Sequence of chain 1.B:
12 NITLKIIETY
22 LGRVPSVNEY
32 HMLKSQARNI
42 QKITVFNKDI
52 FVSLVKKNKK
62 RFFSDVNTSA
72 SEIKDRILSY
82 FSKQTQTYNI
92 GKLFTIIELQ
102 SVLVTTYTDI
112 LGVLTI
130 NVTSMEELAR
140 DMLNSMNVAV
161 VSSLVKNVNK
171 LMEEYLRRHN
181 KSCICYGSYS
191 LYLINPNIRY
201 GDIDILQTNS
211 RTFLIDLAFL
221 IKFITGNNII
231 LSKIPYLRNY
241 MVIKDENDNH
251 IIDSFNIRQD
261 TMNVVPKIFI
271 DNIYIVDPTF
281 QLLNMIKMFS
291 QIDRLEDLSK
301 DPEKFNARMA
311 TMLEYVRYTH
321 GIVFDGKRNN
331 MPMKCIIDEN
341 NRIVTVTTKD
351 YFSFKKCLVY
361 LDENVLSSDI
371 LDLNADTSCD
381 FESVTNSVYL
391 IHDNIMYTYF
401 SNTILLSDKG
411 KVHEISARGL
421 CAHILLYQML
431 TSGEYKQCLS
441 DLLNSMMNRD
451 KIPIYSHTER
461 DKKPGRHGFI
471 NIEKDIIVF

This protein binds this small molecule.
Small molecule (SMILES): Nc1ncnc2c1ncn2[C@@H]1O[C@H](CO[P](=O)(O)O[P](=O)(O)OP(=O)(O)O)C[C@H]1O

Binding-site contacts:
Ligand atom O1G contacts residue LYS304 of chain 1.B at 3.0 Å (salt-bridge).
Ligand atom N3 contacts residue MET288 of chain 1.B at 3.8 Å.
Ligand atom PG contacts residue SER188 of chain 1.B at 3.7 Å.
Ligand atom O1A contacts residue ASP204 of chain 1.B at 3.6 Å (salt-bridge).
Ligand atom PB contacts residue CA1 of chain 1.H at 3.6 Å.
Ligand atom C5 contacts residue MET288 of chain 1.B at 3.6 Å (hydrophobic).
Ligand atom O2G contacts residue ARG308 of chain 1.B at 2.8 Å (salt-bridge).
Ligand atom O2G contacts residue GLY201 of chain 1.B at 3.2 Å (h-bond).
Ligand atom O2G contacts residue TYR200 of chain 1.B at 3.8 Å.
Ligand atom C6 contacts residue ASN402 of chain 1.B at 3.8 Å.
Ligand atom O1B contacts residue ASP204 of chain 1.B at 3.2 Å (salt-bridge).
Ligand atom O1B contacts residue SER188 of chain 1.B at 3.3 Å (h-bond).
Ligand atom PG contacts residue CA1 of chain 1.H at 3.7 Å.
Ligand atom O1B contacts residue CA1 of chain 1.H at 2.4 Å.
Ligand atom N6 contacts residue ARG460 of chain 1.B at 3.7 Å.
Ligand atom O4' contacts residue TYR186 of chain 1.B at 3.8 Å.
Ligand atom O1A contacts residue CA1 of chain 1.H at 2.3 Å.
Ligand atom O2' contacts residue ASN284 of chain 1.B at 3.2 Å.
Ligand atom O2A contacts residue ARG294 of chain 1.B at 2.9 Å (salt-bridge).
Ligand atom C2 contacts residue ASN284 of chain 1.B at 3.5 Å.
Ligand atom O3B contacts residue LYS304 of chain 1.B at 3.1 Å (salt-bridge).
Ligand atom PA contacts residue CA1 of chain 1.H at 3.6 Å.
Ligand atom N1 contacts residue MET288 of chain 1.B at 3.4 Å.
Ligand atom N7 contacts residue ARG294 of chain 1.B at 2.9 Å (salt-bridge).
Ligand atom O2B contacts residue SER188 of chain 1.B at 3.5 Å.
Ligand atom O3G contacts residue ASP202 of chain 1.B at 3.1 Å (salt-bridge).
Ligand atom O2G contacts residue SER188 of chain 1.B at 2.5 Å (h-bond).
Ligand atom C6 contacts residue MET288 of chain 1.B at 3.8 Å (hydrophobic).
Ligand atom C3' contacts residue MET288 of chain 1.B at 3.6 Å (hydrophobic).
Ligand atom PG contacts residue LYS304 of chain 1.B at 3.7 Å.
Ligand atom N3 contacts residue ASN284 of chain 1.B at 3.4 Å (h-bond).
Ligand atom C2 contacts residue MET288 of chain 1.B at 3.7 Å (hydrophobic).
Ligand atom O2' contacts residue GLN281 of chain 1.B at 3.6 Å.
Ligand atom O2B contacts residue ARG308 of chain 1.B at 2.8 Å (salt-bridge).
Ligand atom C8 contacts residue ARG294 of chain 1.B at 3.5 Å.
Ligand atom O3G contacts residue CA1 of chain 1.H at 2.4 Å.
Ligand atom C2' contacts residue ASN284 of chain 1.B at 3.8 Å.
Ligand atom N1 contacts residue ASN402 of chain 1.B at 3.0 Å (h-bond).
Ligand atom C4 contacts residue MET288 of chain 1.B at 3.8 Å (hydrophobic).
Ligand atom N6 contacts residue ASN402 of chain 1.B at 3.1 Å (h-bond).